This protein binds this small molecule.
Small molecule (SMILES): CC(=O)N[C@H]1[C@H](O[C@H]2[C@H](O)[C@@H](NC(C)=O)CO[C@@H]2CO)O[C@H](CO)[C@@H](O)[C@@H]1O

Binding-site contacts:
Ligand atom N2 contacts residue ASN12 of chain 11.L at 3.8 Å.
Ligand atom O7 contacts residue ASN12 of chain 11.L at 3.7 Å.
Ligand atom C5 contacts residue ASN12 of chain 11.L at 4.0 Å.
Ligand atom C7 contacts residue ASN12 of chain 11.L at 3.9 Å.
Ligand atom C2 contacts residue ASN12 of chain 11.L at 3.2 Å.
Ligand atom O5 contacts residue ASN12 of chain 11.L at 2.6 Å (h-bond).
Ligand atom C1 contacts residue ASN12 of chain 11.L at 2.1 Å.

Sequence of chain 11.L:
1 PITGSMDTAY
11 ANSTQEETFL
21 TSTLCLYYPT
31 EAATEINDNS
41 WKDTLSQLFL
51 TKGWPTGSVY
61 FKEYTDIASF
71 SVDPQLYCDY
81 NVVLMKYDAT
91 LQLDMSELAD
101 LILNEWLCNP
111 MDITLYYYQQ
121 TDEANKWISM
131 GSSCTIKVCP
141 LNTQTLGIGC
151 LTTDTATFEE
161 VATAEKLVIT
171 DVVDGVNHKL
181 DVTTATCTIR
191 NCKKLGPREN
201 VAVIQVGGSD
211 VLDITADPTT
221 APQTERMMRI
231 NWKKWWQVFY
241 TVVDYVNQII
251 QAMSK